Binding-site contacts:
Ligand atom O4 contacts residue GLY256 of chain 1.A at 3.7 Å.
Ligand atom C4 contacts residue THR254 of chain 1.A at 3.7 Å.
Ligand atom C4 contacts residue HIS242 of chain 1.A at 3.9 Å.
Ligand atom C2 contacts residue ARG286 of chain 1.A at 3.1 Å.
Ligand atom C1 contacts residue GLY402 of chain 1.A at 3.6 Å.
Ligand atom C4 contacts residue GLU255 of chain 1.A at 3.4 Å.
Ligand atom C3 contacts residue ARG286 of chain 1.A at 4.0 Å.
Ligand atom O4 contacts residue PHE126 of chain 1.A at 2.8 Å.
Ligand atom C4 contacts residue GLY51 of chain 1.A at 3.7 Å.
Ligand atom C1 contacts residue GLY401 of chain 1.A at 3.6 Å.
Ligand atom O1 contacts residue GLN240 of chain 1.A at 3.9 Å.
Ligand atom O5 contacts residue GLU255 of chain 1.A at 3.5 Å (salt-bridge).
Ligand atom C2 contacts residue GLU255 of chain 1.A at 3.7 Å.
Ligand atom O5 contacts residue LEU252 of chain 1.A at 3.2 Å.
Ligand atom O1 contacts residue ARG286 of chain 1.A at 3.6 Å.
Ligand atom O2 contacts residue GLY401 of chain 1.A at 3.7 Å.
Ligand atom C4 contacts residue PHE126 of chain 1.A at 3.8 Å (hydrophobic).
Ligand atom O2 contacts residue FAD1 of chain 1.F at 3.1 Å (h-bond).
Ligand atom O1 contacts residue GLY401 of chain 1.A at 3.9 Å.
Ligand atom O5 contacts residue GLN50 of chain 1.A at 3.8 Å.
Ligand atom C2 contacts residue HIS242 of chain 1.A at 3.8 Å.
Ligand atom O2 contacts residue GLY402 of chain 1.A at 2.9 Å (h-bond).
Ligand atom C3 contacts residue FAD1 of chain 1.F at 3.7 Å.
Ligand atom O3 contacts residue LEU252 of chain 1.A at 3.9 Å.
Ligand atom O1 contacts residue ARG399 of chain 1.A at 2.7 Å (salt-bridge).
Ligand atom C4 contacts residue FAD1 of chain 1.F at 3.9 Å.
Ligand atom O3 contacts residue FAD1 of chain 1.F at 3.0 Å (h-bond).
Ligand atom O3 contacts residue HIS354 of chain 1.A at 3.3 Å (h-bond).
Ligand atom O4 contacts residue THR254 of chain 1.A at 3.3 Å (h-bond).
Ligand atom O5 contacts residue THR254 of chain 1.A at 3.0 Å.
Ligand atom C1 contacts residue ARG286 of chain 1.A at 3.7 Å.
Ligand atom O5 contacts residue GLY51 of chain 1.A at 3.4 Å (h-bond).
Ligand atom C3 contacts residue HIS242 of chain 1.A at 3.6 Å.
Ligand atom C1 contacts residue ARG399 of chain 1.A at 3.1 Å.
Ligand atom O4 contacts residue GLU255 of chain 1.A at 2.6 Å (salt-bridge).
Ligand atom O2 contacts residue ARG399 of chain 1.A at 2.8 Å (salt-bridge).
Ligand atom O4 contacts residue GLY51 of chain 1.A at 3.6 Å.
Ligand atom O1 contacts residue HIS354 of chain 1.A at 3.3 Å (h-bond).
Ligand atom C2 contacts residue PHE126 of chain 1.A at 3.3 Å (hydrophobic).
Ligand atom O3 contacts residue HIS242 of chain 1.A at 3.8 Å.

Sequence of chain 1.A:
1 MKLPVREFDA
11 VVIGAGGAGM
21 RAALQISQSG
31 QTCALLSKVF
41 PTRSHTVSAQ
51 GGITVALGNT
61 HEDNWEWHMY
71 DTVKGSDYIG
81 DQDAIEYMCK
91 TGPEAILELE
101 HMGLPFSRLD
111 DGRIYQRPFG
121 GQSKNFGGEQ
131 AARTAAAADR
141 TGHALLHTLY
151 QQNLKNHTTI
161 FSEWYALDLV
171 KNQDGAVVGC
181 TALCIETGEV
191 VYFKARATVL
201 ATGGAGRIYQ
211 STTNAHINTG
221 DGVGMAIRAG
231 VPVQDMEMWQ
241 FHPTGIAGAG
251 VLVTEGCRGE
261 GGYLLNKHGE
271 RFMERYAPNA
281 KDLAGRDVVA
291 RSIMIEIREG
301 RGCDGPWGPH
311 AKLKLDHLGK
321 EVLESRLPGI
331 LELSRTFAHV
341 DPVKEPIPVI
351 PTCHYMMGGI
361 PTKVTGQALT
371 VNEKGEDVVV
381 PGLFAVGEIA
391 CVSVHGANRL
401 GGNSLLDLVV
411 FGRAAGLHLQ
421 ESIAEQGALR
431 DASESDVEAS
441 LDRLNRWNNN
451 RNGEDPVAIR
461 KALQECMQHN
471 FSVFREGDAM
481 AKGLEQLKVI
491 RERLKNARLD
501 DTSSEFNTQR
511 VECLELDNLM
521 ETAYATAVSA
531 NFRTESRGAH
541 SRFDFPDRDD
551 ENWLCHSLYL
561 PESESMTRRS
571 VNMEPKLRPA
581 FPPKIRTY

This protein binds this small molecule.
Small molecule (SMILES): O=C([O-])CC(=O)C(=O)O